Sequence of chain 1.A:
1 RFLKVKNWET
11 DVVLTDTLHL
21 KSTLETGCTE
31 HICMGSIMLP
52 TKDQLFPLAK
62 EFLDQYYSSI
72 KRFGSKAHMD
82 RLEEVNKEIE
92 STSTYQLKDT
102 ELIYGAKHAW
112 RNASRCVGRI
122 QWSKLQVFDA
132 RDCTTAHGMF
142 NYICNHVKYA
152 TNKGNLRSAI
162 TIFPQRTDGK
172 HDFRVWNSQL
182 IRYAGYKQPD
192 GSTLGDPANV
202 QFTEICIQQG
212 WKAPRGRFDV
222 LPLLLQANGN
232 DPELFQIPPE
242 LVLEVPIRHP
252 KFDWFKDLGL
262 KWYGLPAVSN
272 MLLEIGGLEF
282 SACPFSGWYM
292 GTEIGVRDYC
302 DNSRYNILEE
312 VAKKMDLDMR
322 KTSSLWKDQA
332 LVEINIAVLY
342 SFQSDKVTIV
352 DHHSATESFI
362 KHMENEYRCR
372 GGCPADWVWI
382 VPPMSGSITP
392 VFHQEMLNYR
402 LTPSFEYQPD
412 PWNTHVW

Binding-site contacts:
Ligand atom CD contacts residue CMO1 of chain 1.H at 3.2 Å.
Ligand atom CZ contacts residue GLU294 of chain 1.A at 3.6 Å.
Ligand atom CG contacts residue HEM1 of chain 1.E at 4.0 Å.
Ligand atom CZ contacts residue CMO1 of chain 1.H at 3.5 Å.
Ligand atom CA contacts residue GLN180 of chain 1.A at 3.6 Å.
Ligand atom N contacts residue HEM1 of chain 1.E at 2.9 Å (h-bond).
Ligand atom NH1 contacts residue PRO267 of chain 1.A at 3.7 Å.
Ligand atom CD contacts residue GLU294 of chain 1.A at 3.6 Å.
Ligand atom NE contacts residue PRO267 of chain 1.A at 3.8 Å.
Ligand atom C contacts residue GLN180 of chain 1.A at 3.6 Å.
Ligand atom CA contacts residue HEM1 of chain 1.E at 3.9 Å.
Ligand atom CD contacts residue VAL269 of chain 1.A at 3.9 Å (hydrophobic).
Ligand atom OXT contacts residue GLU294 of chain 1.A at 3.5 Å.
Ligand atom CD contacts residue PRO267 of chain 1.A at 4.0 Å (hydrophobic).
Ligand atom C contacts residue ASP299 of chain 1.A at 3.5 Å.
Ligand atom OXT contacts residue ASP299 of chain 1.A at 2.7 Å (salt-bridge).
Ligand atom NH2 contacts residue PRO267 of chain 1.A at 4.0 Å.
Ligand atom CA contacts residue GLU294 of chain 1.A at 3.5 Å.
Ligand atom O contacts residue GLN180 of chain 1.A at 2.9 Å (h-bond).
Ligand atom NE contacts residue GLU294 of chain 1.A at 2.8 Å (salt-bridge).
Ligand atom NH2 contacts residue GLU294 of chain 1.A at 2.8 Å (salt-bridge).
Ligand atom CB contacts residue TYR290 of chain 1.A at 4.0 Å (hydrophobic).
Ligand atom NE contacts residue CMO1 of chain 1.H at 3.6 Å (h-bond).
Ligand atom CB contacts residue GLU294 of chain 1.A at 3.2 Å.
Ligand atom O contacts residue ASP299 of chain 1.A at 3.5 Å (salt-bridge).
Ligand atom OXT contacts residue TYR290 of chain 1.A at 3.3 Å.
Ligand atom NH1 contacts residue CMO1 of chain 1.H at 2.9 Å (h-bond).
Ligand atom CG contacts residue VAL269 of chain 1.A at 3.9 Å (hydrophobic).
Ligand atom CB contacts residue GLN180 of chain 1.A at 3.6 Å.
Ligand atom CZ contacts residue TRP289 of chain 1.A at 4.0 Å (hydrophobic).
Ligand atom N contacts residue GLU294 of chain 1.A at 2.7 Å (salt-bridge).
Ligand atom NH2 contacts residue TYR290 of chain 1.A at 4.0 Å.
Ligand atom NH2 contacts residue HEM1 of chain 1.E at 3.4 Å.
Ligand atom CZ contacts residue PRO267 of chain 1.A at 3.8 Å (hydrophobic).
Ligand atom O contacts residue TYR290 of chain 1.A at 2.8 Å (h-bond).
Ligand atom NH1 contacts residue HEM1 of chain 1.E at 3.8 Å.
Ligand atom C contacts residue TYR290 of chain 1.A at 3.5 Å (hydrophobic).
Ligand atom NH2 contacts residue TRP289 of chain 1.A at 3.0 Å (h-bond).
Ligand atom CG contacts residue GLU294 of chain 1.A at 3.4 Å.
Ligand atom O contacts residue TYR264 of chain 1.A at 3.4 Å (h-bond).

A small-molecule ligand and the protein it binds are described below.
Small molecule (SMILES): NC(=[NH2+])NCCC[C@H](N)C(=O)O